A protein and the small-molecule ligand that binds it are described below.
Small molecule (SMILES): N#C[Fe](=C=O)C#N

Sequence of chain 1.D:
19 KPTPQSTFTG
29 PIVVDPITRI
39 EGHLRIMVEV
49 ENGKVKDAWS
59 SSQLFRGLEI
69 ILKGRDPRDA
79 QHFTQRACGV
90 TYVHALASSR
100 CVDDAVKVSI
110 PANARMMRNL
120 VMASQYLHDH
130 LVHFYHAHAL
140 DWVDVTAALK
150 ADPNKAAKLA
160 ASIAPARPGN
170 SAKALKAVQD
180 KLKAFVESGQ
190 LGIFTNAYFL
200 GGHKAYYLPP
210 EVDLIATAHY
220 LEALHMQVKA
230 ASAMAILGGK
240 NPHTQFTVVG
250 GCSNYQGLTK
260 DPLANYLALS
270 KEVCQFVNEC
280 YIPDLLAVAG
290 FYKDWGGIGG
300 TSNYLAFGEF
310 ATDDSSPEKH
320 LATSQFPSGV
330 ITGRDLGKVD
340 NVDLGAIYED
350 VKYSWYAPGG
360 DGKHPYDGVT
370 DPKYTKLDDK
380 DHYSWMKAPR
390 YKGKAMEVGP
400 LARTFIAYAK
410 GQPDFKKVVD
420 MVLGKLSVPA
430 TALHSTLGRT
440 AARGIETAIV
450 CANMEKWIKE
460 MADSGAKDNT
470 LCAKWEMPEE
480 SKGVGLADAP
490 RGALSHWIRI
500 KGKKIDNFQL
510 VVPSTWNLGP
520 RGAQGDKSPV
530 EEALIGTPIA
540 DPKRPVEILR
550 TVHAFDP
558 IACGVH

Binding-site contacts:
Ligand atom N1 contacts residue CSS557 of chain 1.D at 4.0 Å.
Ligand atom C1 contacts residue CSS557 of chain 1.D at 3.6 Å.
Ligand atom C3 contacts residue PRO512 of chain 1.D at 3.7 Å (hydrophobic).
Ligand atom C3 contacts residue VAL92 of chain 1.D at 3.8 Å (hydrophobic).
Ligand atom N2 contacts residue ARG490 of chain 1.D at 2.9 Å (salt-bridge).
Ligand atom O3 contacts residue HIS93 of chain 1.D at 3.4 Å (h-bond).
Ligand atom C3 contacts residue HIS93 of chain 1.D at 3.5 Å.
Ligand atom C1 contacts residue CYS560 of chain 1.D at 3.1 Å (hydrophobic).
Ligand atom O3 contacts residue PRO512 of chain 1.D at 3.4 Å.
Ligand atom N1 contacts residue ARG490 of chain 1.D at 3.7 Å.
Ligand atom N1 contacts residue SER513 of chain 1.D at 2.7 Å (h-bond).
Ligand atom C1 contacts residue ARG490 of chain 1.D at 3.6 Å.
Ligand atom C1 contacts residue NI1 of chain 1.Z at 4.0 Å.
Ligand atom N2 contacts residue ALA488 of chain 1.D at 3.4 Å.
Ligand atom FE contacts residue NI1 of chain 1.Z at 3.0 Å.
Ligand atom FE contacts residue CSS557 of chain 1.D at 2.9 Å.
Ligand atom O3 contacts residue VAL511 of chain 1.D at 3.4 Å.
Ligand atom N1 contacts residue CYS560 of chain 1.D at 3.5 Å.
Ligand atom C3 contacts residue VAL511 of chain 1.D at 3.5 Å (hydrophobic).
Ligand atom C1 contacts residue VAL511 of chain 1.D at 3.7 Å (hydrophobic).
Ligand atom C1 contacts residue PRO512 of chain 1.D at 3.6 Å (hydrophobic).
Ligand atom O3 contacts residue ALA488 of chain 1.D at 3.8 Å.
Ligand atom O3 contacts residue CSX89 of chain 1.D at 4.0 Å.
Ligand atom FE contacts residue CYS560 of chain 1.D at 2.3 Å.
Ligand atom C3 contacts residue CSX89 of chain 1.D at 3.1 Å.
Ligand atom O3 contacts residue LEU493 of chain 1.D at 3.5 Å.
Ligand atom C2 contacts residue CSX89 of chain 1.D at 3.1 Å.
Ligand atom C3 contacts residue CYS560 of chain 1.D at 3.0 Å (hydrophobic).
Ligand atom N2 contacts residue PRO489 of chain 1.D at 3.4 Å (h-bond).
Ligand atom N2 contacts residue CSX89 of chain 1.D at 3.5 Å.
Ligand atom C2 contacts residue ALA488 of chain 1.D at 3.9 Å (hydrophobic).
Ligand atom FE contacts residue CSX89 of chain 1.D at 2.3 Å.
Ligand atom O3 contacts residue CYS560 of chain 1.D at 3.9 Å.
Ligand atom C1 contacts residue SER513 of chain 1.D at 3.7 Å.
Ligand atom N1 contacts residue PRO512 of chain 1.D at 3.4 Å.
Ligand atom N2 contacts residue CSS557 of chain 1.D at 3.9 Å.
Ligand atom N1 contacts residue VAL511 of chain 1.D at 3.8 Å.
Ligand atom O3 contacts residue VAL92 of chain 1.D at 3.6 Å.
Ligand atom C2 contacts residue ARG490 of chain 1.D at 3.4 Å.
Ligand atom C2 contacts residue CSS557 of chain 1.D at 3.2 Å.